Sequence of chain 1.B:
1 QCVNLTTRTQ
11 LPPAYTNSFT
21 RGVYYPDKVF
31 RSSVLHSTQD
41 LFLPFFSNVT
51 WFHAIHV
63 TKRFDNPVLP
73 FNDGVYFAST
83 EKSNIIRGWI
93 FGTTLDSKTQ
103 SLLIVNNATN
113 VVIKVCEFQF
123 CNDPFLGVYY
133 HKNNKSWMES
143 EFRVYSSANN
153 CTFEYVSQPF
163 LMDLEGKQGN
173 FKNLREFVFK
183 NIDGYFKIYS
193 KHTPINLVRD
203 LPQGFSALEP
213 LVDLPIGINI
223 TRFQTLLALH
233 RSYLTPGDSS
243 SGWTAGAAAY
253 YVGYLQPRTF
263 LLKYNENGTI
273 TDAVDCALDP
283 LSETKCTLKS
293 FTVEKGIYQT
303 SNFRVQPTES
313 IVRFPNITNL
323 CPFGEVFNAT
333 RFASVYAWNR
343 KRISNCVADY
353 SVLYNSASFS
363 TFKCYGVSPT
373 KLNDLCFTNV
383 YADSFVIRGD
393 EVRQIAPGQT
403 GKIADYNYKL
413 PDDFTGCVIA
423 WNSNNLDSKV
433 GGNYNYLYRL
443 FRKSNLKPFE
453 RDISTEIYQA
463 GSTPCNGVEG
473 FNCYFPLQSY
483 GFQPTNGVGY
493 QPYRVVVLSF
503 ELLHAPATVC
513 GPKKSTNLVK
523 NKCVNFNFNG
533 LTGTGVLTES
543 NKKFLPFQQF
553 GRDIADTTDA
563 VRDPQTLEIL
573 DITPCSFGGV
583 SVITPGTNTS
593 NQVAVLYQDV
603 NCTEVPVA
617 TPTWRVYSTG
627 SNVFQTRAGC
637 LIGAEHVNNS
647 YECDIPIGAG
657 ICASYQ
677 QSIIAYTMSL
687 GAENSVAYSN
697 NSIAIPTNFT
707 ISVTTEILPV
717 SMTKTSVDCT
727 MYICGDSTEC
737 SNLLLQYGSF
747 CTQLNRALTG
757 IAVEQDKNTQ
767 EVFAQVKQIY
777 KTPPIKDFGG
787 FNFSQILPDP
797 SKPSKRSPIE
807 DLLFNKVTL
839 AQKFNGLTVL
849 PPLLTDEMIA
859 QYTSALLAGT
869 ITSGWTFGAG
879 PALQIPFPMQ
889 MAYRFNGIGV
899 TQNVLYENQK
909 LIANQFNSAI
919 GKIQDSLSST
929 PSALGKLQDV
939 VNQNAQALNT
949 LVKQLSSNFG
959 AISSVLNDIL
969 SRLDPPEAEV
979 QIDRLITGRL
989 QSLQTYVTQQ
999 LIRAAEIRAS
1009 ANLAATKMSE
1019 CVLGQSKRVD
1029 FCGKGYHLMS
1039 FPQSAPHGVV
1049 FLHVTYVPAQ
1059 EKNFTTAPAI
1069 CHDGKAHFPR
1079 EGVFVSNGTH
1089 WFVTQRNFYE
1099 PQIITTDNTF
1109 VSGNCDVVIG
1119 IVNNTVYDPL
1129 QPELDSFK

The small molecule below binds the protein below.
Small molecule (SMILES): CC(=O)N[C@@H]1[C@@H](O)[C@H](O)[C@@H](CO)O[C@H]1O

Binding-site contacts:
Ligand atom C2 contacts residue ASP783 of chain 1.C at 4.0 Å.
Ligand atom C8 contacts residue ASP783 of chain 1.C at 4.0 Å.
Ligand atom N2 contacts residue ASP783 of chain 1.C at 3.3 Å (salt-bridge).
Ligand atom O7 contacts residue ASN696 of chain 1.B at 3.8 Å.
Ligand atom O5 contacts residue ASN696 of chain 1.B at 2.4 Å (h-bond).
Ligand atom C1 contacts residue ASN696 of chain 1.B at 1.4 Å.
Ligand atom C5 contacts residue ASN696 of chain 1.B at 3.7 Å.
Ligand atom C8 contacts residue ILE781 of chain 1.C at 3.8 Å (hydrophobic).
Ligand atom C7 contacts residue ASP783 of chain 1.C at 4.1 Å.
Ligand atom O7 contacts residue SER695 of chain 1.B at 4.5 Å.
Ligand atom C4 contacts residue ASN696 of chain 1.B at 4.3 Å.
Ligand atom C2 contacts residue ASN696 of chain 1.B at 2.5 Å.
Ligand atom C3 contacts residue ASN696 of chain 1.B at 3.8 Å.
Ligand atom N2 contacts residue ASN696 of chain 1.B at 2.9 Å (h-bond).
Ligand atom C7 contacts residue ASN696 of chain 1.B at 3.8 Å.
Ligand atom C1 contacts residue ASP783 of chain 1.C at 3.6 Å.

Sequence of chain 1.C:
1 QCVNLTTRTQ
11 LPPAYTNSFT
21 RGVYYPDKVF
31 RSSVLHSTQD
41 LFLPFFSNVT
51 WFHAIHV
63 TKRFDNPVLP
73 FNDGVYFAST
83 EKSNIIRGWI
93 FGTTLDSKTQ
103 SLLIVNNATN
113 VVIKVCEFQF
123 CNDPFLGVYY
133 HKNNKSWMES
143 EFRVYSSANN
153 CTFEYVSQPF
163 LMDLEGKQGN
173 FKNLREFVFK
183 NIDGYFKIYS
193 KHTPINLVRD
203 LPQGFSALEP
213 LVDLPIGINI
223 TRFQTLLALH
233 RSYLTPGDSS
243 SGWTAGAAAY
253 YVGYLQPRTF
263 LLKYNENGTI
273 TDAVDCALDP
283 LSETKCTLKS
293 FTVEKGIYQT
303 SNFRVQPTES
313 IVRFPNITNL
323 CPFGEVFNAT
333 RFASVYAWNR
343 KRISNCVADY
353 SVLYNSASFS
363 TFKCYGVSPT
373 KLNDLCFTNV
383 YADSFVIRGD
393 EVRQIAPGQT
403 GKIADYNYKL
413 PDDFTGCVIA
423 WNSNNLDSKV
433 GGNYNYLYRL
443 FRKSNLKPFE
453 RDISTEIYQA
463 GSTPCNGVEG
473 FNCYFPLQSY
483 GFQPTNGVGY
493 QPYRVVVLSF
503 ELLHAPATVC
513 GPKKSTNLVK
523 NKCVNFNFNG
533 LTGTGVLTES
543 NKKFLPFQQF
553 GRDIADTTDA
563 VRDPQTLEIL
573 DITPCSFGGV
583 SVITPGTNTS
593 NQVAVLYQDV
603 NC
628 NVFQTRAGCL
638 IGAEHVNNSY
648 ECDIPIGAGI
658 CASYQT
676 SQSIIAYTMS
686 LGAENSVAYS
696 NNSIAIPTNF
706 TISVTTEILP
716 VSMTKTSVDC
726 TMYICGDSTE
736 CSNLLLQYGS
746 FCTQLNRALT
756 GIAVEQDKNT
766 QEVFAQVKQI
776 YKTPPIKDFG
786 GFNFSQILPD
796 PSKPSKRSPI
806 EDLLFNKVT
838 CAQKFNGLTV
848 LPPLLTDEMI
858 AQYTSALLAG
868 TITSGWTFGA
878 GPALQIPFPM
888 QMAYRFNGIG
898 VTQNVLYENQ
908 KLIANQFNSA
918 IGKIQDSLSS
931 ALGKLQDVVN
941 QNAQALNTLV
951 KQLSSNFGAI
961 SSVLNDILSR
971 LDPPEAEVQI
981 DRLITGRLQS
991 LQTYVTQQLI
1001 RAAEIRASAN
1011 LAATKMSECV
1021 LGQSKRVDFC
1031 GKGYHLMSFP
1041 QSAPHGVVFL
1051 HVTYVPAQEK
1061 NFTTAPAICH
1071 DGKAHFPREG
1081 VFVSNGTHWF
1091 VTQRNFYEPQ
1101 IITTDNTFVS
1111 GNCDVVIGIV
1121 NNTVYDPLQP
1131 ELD